A protein and the small-molecule ligand that binds it are described below.
Small molecule (SMILES): Nc1nc2c(ncn2[C@@H]2O[C@H](CO[P](=O)(O)O[P](=O)(O)NP(=O)(O)O)[C@@H](O)[C@H]2O)c(=O)[nH]1

Sequence of chain 1.A:
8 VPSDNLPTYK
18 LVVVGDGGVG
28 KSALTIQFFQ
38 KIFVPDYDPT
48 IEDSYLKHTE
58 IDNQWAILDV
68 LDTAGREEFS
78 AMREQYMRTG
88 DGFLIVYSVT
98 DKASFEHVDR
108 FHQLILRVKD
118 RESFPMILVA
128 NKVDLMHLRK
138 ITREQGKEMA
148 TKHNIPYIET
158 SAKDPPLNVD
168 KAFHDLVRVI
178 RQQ

Binding-site contacts:
Ligand atom C6 contacts residue LYS129 of chain 1.A at 3.5 Å.
Ligand atom O6 contacts residue ASP131 of chain 1.A at 3.5 Å (salt-bridge).
Ligand atom O2' contacts residue PHE40 of chain 1.A at 3.2 Å.
Ligand atom O2' contacts residue VAL41 of chain 1.A at 2.7 Å (h-bond).
Ligand atom O2A contacts residue ALA30 of chain 1.A at 2.7 Å (h-bond).
Ligand atom O6 contacts residue ASN128 of chain 1.A at 3.4 Å (h-bond).
Ligand atom N2 contacts residue LEU132 of chain 1.A at 3.5 Å.
Ligand atom O2G contacts residue THR47 of chain 1.A at 2.9 Å (h-bond).
Ligand atom O3' contacts residue PRO42 of chain 1.A at 2.7 Å (h-bond).
Ligand atom O3A contacts residue GLY27 of chain 1.A at 3.2 Å (h-bond).
Ligand atom O1B contacts residue VAL26 of chain 1.A at 3.4 Å (h-bond).
Ligand atom N7 contacts residue ASN128 of chain 1.A at 3.3 Å (h-bond).
Ligand atom O1A contacts residue GOL1 of chain 1.I at 2.8 Å (h-bond).
Ligand atom O6 contacts residue LYS129 of chain 1.A at 3.5 Å.
Ligand atom O2G contacts residue MG1 of chain 1.H at 2.0 Å.
Ligand atom O3G contacts residue GLY72 of chain 1.A at 2.7 Å (h-bond).
Ligand atom O6 contacts residue ALA159 of chain 1.A at 2.8 Å (h-bond).
Ligand atom O4' contacts residue LYS129 of chain 1.A at 3.1 Å (salt-bridge).
Ligand atom N3B contacts residue MG1 of chain 1.H at 3.5 Å.
Ligand atom N2 contacts residue ASP131 of chain 1.A at 2.8 Å (salt-bridge).
Ligand atom O1B contacts residue LYS28 of chain 1.A at 2.8 Å (salt-bridge).
Ligand atom O1A contacts residue TYR44 of chain 1.A at 3.2 Å.
Ligand atom O3A contacts residue GLY25 of chain 1.A at 3.5 Å.
Ligand atom C8 contacts residue ALA30 of chain 1.A at 3.5 Å (hydrophobic).
Ligand atom O2B contacts residue SER29 of chain 1.A at 2.9 Å (h-bond).
Ligand atom O2A contacts residue GLY27 of chain 1.A at 3.3 Å.
Ligand atom N3B contacts residue GLY25 of chain 1.A at 3.0 Å (h-bond).
Ligand atom N3B contacts residue TYR44 of chain 1.A at 3.4 Å.
Ligand atom O1G contacts residue TYR44 of chain 1.A at 2.5 Å (h-bond).
Ligand atom O3G contacts residue GLY24 of chain 1.A at 3.4 Å.
Ligand atom O6 contacts residue SER158 of chain 1.A at 3.5 Å.
Ligand atom PB contacts residue MG1 of chain 1.H at 3.3 Å.
Ligand atom O2B contacts residue MG1 of chain 1.H at 2.1 Å.
Ligand atom O1B contacts residue GLY27 of chain 1.A at 3.1 Å (h-bond).
Ligand atom O2' contacts residue PRO42 of chain 1.A at 3.1 Å (h-bond).
Ligand atom O2A contacts residue SER29 of chain 1.A at 3.2 Å (h-bond).
Ligand atom PG contacts residue MG1 of chain 1.H at 3.2 Å.
Ligand atom N1 contacts residue ASP131 of chain 1.A at 2.8 Å (salt-bridge).
Ligand atom O3G contacts residue LYS28 of chain 1.A at 2.6 Å (salt-bridge).
Ligand atom C2' contacts residue GOL1 of chain 1.I at 3.5 Å.